Sequence of chain 1.A:
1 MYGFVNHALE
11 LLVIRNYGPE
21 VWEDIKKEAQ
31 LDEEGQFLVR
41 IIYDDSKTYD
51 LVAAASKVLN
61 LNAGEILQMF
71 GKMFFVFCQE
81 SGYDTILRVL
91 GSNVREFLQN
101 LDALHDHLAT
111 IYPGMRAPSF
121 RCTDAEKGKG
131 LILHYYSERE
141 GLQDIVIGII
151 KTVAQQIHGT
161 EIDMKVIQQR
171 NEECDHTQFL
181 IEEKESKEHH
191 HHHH

The small molecule below binds the protein below.
Small molecule (SMILES): O=C(O)CCCCN(CCc1ccccc1OCc1ccc(CCc2ccccc2)cc1)Cc1ccc(C(=O)O)cc1

Binding-site contacts:
Ligand atom OAA contacts residue ARG139 of chain 1.A at 3.0 Å (salt-bridge).
Ligand atom CAQ contacts residue PHE74 of chain 1.A at 3.8 Å (hydrophobic).
Ligand atom CAI contacts residue PHE97 of chain 1.A at 3.7 Å (hydrophobic).
Ligand atom CAL contacts residue LEU101 of chain 1.A at 3.9 Å (hydrophobic).
Ligand atom CBC contacts residue LEU101 of chain 1.A at 3.7 Å (hydrophobic).
Ligand atom OBF contacts residue LEU101 of chain 1.A at 3.7 Å.
Ligand atom CAP contacts residue VAL5 of chain 1.A at 3.6 Å (hydrophobic).
Ligand atom CAM contacts residue PHE97 of chain 1.A at 3.6 Å (hydrophobic).
Ligand atom OAD contacts residue TYR2 of chain 1.A at 3.0 Å (h-bond).
Ligand atom CAN contacts residue VAL5 of chain 1.A at 3.3 Å (hydrophobic).
Ligand atom CAY contacts residue ARG116 of chain 1.A at 3.9 Å.
Ligand atom CAW contacts residue ALA117 of chain 1.A at 3.7 Å (hydrophobic).
Ligand atom OAC contacts residue TYR135 of chain 1.A at 3.0 Å (h-bond).
Ligand atom CAG contacts residue PHE4 of chain 1.A at 3.7 Å (hydrophobic).
Ligand atom CBJ contacts residue VAL5 of chain 1.A at 3.8 Å (hydrophobic).
Ligand atom CBG contacts residue SER137 of chain 1.A at 3.9 Å.
Ligand atom CAK contacts residue PHE4 of chain 1.A at 3.8 Å (hydrophobic).
Ligand atom CAV contacts residue SER137 of chain 1.A at 4.0 Å.
Ligand atom CAG contacts residue TYR112 of chain 1.A at 3.5 Å (hydrophobic).
Ligand atom OAD contacts residue ARG139 of chain 1.A at 3.1 Å (salt-bridge).
Ligand atom OAC contacts residue ARG139 of chain 1.A at 3.0 Å (salt-bridge).
Ligand atom CAK contacts residue LEU108 of chain 1.A at 3.9 Å (hydrophobic).
Ligand atom OAC contacts residue SER137 of chain 1.A at 2.8 Å (h-bond).
Ligand atom OAA contacts residue TYR135 of chain 1.A at 3.3 Å (h-bond).
Ligand atom CBH contacts residue ARG139 of chain 1.A at 3.2 Å.
Ligand atom CBO contacts residue LEU101 of chain 1.A at 3.4 Å (hydrophobic).
Ligand atom CAE contacts residue TYR112 of chain 1.A at 3.6 Å (hydrophobic).
Ligand atom CBM contacts residue ARG139 of chain 1.A at 3.6 Å.
Ligand atom OAD contacts residue MET1 of chain 1.A at 3.1 Å.
Ligand atom CBG contacts residue ARG139 of chain 1.A at 3.2 Å.
Ligand atom OAB contacts residue ARG139 of chain 1.A at 3.1 Å (salt-bridge).
Ligand atom CAX contacts residue TYR135 of chain 1.A at 3.6 Å (hydrophobic).
Ligand atom CBG contacts residue TYR135 of chain 1.A at 3.0 Å (hydrophobic).
Ligand atom CBH contacts residue TYR2 of chain 1.A at 3.4 Å (hydrophobic).
Ligand atom CAZ contacts residue PHE4 of chain 1.A at 3.5 Å (hydrophobic).
Ligand atom CAM contacts residue LEU101 of chain 1.A at 3.5 Å (hydrophobic).
Ligand atom CAE contacts residue VAL39 of chain 1.A at 3.8 Å (hydrophobic).
Ligand atom OAB contacts residue TYR2 of chain 1.A at 3.4 Å.
Ligand atom CAV contacts residue ALA117 of chain 1.A at 3.4 Å (hydrophobic).
Ligand atom CBN contacts residue LEU101 of chain 1.A at 3.7 Å (hydrophobic).